Binding-site contacts:
Ligand atom CB contacts residue CYS8 of chain 1.H at 4.2 Å (hydrophobic).
Ligand atom NB contacts residue CYS15 of chain 1.H at 3.5 Å (h-bond).
Ligand atom OB contacts residue CYS8 of chain 1.H at 3.0 Å (h-bond).
Ligand atom OB contacts residue TRP7 of chain 1.H at 3.0 Å (h-bond).
Ligand atom CJ contacts residue CYS15 of chain 1.H at 3.1 Å (hydrophobic).
Ligand atom CG contacts residue TRP7 of chain 1.H at 4.2 Å (hydrophobic).
Ligand atom CA contacts residue ALA11 of chain 1.H at 3.8 Å (hydrophobic).
Ligand atom CK contacts residue ALA11 of chain 1.H at 4.4 Å (hydrophobic).
Ligand atom CH contacts residue CYS8 of chain 1.H at 1.9 Å (hydrophobic).
Ligand atom CB contacts residue ALA11 of chain 1.H at 3.1 Å (hydrophobic).
Ligand atom CB contacts residue ALA12 of chain 1.H at 4.0 Å (hydrophobic).
Ligand atom CC contacts residue ALA11 of chain 1.H at 4.2 Å (hydrophobic).
Ligand atom NB contacts residue ALA11 of chain 1.H at 3.8 Å.
Ligand atom NA contacts residue CYS8 of chain 1.H at 3.9 Å.
Ligand atom CG contacts residue CYS8 of chain 1.H at 2.7 Å (hydrophobic).
Ligand atom OA contacts residue CYS15 of chain 1.H at 4.2 Å.
Ligand atom CK contacts residue CYS15 of chain 1.H at 1.9 Å (hydrophobic).
Ligand atom CA contacts residue CYS8 of chain 1.H at 3.8 Å (hydrophobic).

Sequence of chain 1.H:
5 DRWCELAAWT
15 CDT

A small-molecule ligand and the protein it binds are described below.
Small molecule (SMILES): CC(=O)Nc1ccc(NC(C)=O)cc1